Binding-site contacts:
Ligand atom CG2 contacts residue ILE188 of chain 1.A at 4.5 Å (hydrophobic).
Ligand atom CB contacts residue LYS1 of chain 1.C at 3.3 Å.
Ligand atom CB contacts residue VAL139 of chain 1.A at 4.4 Å (hydrophobic).
Ligand atom O contacts residue HIS231 of chain 1.A at 3.4 Å.
Ligand atom C contacts residue LEU202 of chain 1.A at 4.4 Å (hydrophobic).
Ligand atom CG1 contacts residue LEU133 of chain 1.A at 4.0 Å (hydrophobic).
Ligand atom CB contacts residue ASN112 of chain 1.A at 4.0 Å.
Ligand atom CG2 contacts residue ARG203 of chain 1.A at 3.8 Å.
Ligand atom CA contacts residue LYS1 of chain 1.C at 2.4 Å.
Ligand atom CG2 contacts residue VAL139 of chain 1.A at 4.3 Å (hydrophobic).
Ligand atom N contacts residue LYS1 of chain 1.C at 2.7 Å (salt-bridge).
Ligand atom CG2 contacts residue LYS1 of chain 1.C at 4.2 Å.
Ligand atom O contacts residue HIS142 of chain 1.A at 4.4 Å.
Ligand atom CG1 contacts residue LYS1 of chain 1.C at 3.1 Å.
Ligand atom N contacts residue GLU143 of chain 1.A at 3.1 Å (salt-bridge).
Ligand atom N contacts residue ASN112 of chain 1.A at 2.8 Å (h-bond).
Ligand atom CA contacts residue ALA113 of chain 1.A at 4.1 Å (hydrophobic).
Ligand atom CB contacts residue GLU143 of chain 1.A at 3.5 Å.
Ligand atom CA contacts residue ASN112 of chain 1.A at 3.7 Å.
Ligand atom CG2 contacts residue LEU202 of chain 1.A at 4.2 Å (hydrophobic).
Ligand atom CG1 contacts residue LEU202 of chain 1.A at 3.7 Å (hydrophobic).
Ligand atom C contacts residue HIS231 of chain 1.A at 3.9 Å.
Ligand atom C contacts residue ARG203 of chain 1.A at 3.9 Å.
Ligand atom O contacts residue LYS1 of chain 1.C at 2.2 Å (salt-bridge).
Ligand atom N contacts residue ALA113 of chain 1.A at 2.8 Å (h-bond).
Ligand atom CA contacts residue HIS142 of chain 1.A at 4.2 Å.
Ligand atom CG2 contacts residue GLU143 of chain 1.A at 4.2 Å.
Ligand atom C contacts residue LYS1 of chain 1.C at 1.3 Å.
Ligand atom CG1 contacts residue ASN112 of chain 1.A at 3.4 Å.
Ligand atom O contacts residue LEU202 of chain 1.A at 4.3 Å.
Ligand atom CB contacts residue LEU202 of chain 1.A at 4.5 Å (hydrophobic).
Ligand atom C contacts residue ASN112 of chain 1.A at 4.0 Å.
Ligand atom O contacts residue GLU166 of chain 1.A at 4.1 Å.
Ligand atom CA contacts residue GLU143 of chain 1.A at 3.4 Å.
Ligand atom O contacts residue ARG203 of chain 1.A at 2.7 Å (salt-bridge).

Sequence of chain 1.A:
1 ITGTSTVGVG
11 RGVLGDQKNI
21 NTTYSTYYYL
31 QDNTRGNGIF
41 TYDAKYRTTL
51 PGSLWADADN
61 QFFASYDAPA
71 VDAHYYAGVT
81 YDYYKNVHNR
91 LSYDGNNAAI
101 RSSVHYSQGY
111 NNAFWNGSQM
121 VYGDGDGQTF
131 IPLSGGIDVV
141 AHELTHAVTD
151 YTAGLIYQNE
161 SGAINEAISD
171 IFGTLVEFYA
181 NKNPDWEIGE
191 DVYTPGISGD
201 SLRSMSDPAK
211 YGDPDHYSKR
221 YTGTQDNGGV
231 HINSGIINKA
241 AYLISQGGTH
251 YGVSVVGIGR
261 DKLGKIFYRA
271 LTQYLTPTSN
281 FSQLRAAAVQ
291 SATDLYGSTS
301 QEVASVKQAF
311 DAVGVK

This small molecule binds to this protein.
Small molecule (SMILES): CC(C)[C@H](N)C(=O)O